A protein and the small-molecule ligand that binds it are described below.
Small molecule (SMILES): CCCCCCCCCCCCOC[C@H]1O[C@H](O[C@H]2O[C@H](CO)[C@@H](O)[C@H](O)[C@H]2O)[C@H](O)[C@@H](O)[C@@H]1O

Sequence of chain 1.A:
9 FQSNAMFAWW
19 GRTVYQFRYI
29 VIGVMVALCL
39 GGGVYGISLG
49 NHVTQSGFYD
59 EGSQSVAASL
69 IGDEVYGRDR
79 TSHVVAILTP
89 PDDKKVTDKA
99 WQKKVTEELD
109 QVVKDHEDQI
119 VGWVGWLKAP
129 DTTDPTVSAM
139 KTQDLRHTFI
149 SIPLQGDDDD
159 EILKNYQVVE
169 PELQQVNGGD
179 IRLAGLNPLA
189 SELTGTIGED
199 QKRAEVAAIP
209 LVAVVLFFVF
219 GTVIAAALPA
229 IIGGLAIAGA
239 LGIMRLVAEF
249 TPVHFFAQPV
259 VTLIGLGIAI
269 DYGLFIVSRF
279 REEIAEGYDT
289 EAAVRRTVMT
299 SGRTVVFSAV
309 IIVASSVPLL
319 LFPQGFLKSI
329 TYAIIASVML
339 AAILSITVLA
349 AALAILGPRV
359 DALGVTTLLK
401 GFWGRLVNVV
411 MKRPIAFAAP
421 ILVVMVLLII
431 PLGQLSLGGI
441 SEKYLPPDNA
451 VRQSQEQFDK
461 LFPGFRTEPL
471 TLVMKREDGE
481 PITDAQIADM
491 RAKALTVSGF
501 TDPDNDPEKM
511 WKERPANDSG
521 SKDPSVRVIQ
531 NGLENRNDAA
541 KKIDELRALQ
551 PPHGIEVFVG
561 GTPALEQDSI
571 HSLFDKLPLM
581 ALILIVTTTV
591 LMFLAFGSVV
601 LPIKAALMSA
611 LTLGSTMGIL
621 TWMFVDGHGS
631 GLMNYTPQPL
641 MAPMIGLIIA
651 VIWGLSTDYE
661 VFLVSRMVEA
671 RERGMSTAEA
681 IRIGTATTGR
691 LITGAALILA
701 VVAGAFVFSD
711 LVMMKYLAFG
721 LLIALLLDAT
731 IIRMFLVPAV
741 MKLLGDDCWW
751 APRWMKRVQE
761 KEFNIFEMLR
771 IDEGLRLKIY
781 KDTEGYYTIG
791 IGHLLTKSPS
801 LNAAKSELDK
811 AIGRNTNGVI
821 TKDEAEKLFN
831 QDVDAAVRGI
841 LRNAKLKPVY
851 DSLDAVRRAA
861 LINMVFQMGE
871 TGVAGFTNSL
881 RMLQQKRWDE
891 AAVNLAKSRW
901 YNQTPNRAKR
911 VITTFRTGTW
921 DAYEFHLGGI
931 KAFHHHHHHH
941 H

Binding-site contacts:
Ligand atom CBH contacts residue GLY183 of chain 1.A at 3.7 Å.
Ligand atom CBI contacts residue LEU184 of chain 1.A at 3.7 Å (hydrophobic).
Ligand atom OAW contacts residue VAL122 of chain 1.A at 3.8 Å.
Ligand atom CBB contacts residue THR79 of chain 1.A at 3.5 Å.
Ligand atom CBE contacts residue PHE458 of chain 1.A at 3.7 Å (hydrophobic).
Ligand atom CBC contacts residue PHE465 of chain 1.A at 3.7 Å (hydrophobic).
Ligand atom C6 contacts residue VAL122 of chain 1.A at 3.4 Å (hydrophobic).
Ligand atom CAX contacts residue MET138 of chain 1.A at 4.1 Å (hydrophobic).
Ligand atom CBG contacts residue GLN455 of chain 1.A at 4.0 Å.
Ligand atom C5 contacts residue VAL135 of chain 1.A at 4.2 Å (hydrophobic).
Ligand atom CBD contacts residue PHE458 of chain 1.A at 3.8 Å (hydrophobic).
Ligand atom O4 contacts residue VAL135 of chain 1.A at 4.2 Å.
Ligand atom CBD contacts residue VAL83 of chain 1.A at 3.6 Å (hydrophobic).
Ligand atom CBE contacts residue SER80 of chain 1.A at 3.5 Å.
Ligand atom CBC contacts residue THR79 of chain 1.A at 4.1 Å.
Ligand atom CBH contacts residue SER80 of chain 1.A at 3.7 Å.
Ligand atom CBI contacts residue LEU187 of chain 1.A at 4.1 Å (hydrophobic).
Ligand atom CBB contacts residue VAL83 of chain 1.A at 3.8 Å (hydrophobic).
Ligand atom CBA contacts residue THR79 of chain 1.A at 3.9 Å.
Ligand atom CBH contacts residue GLN455 of chain 1.A at 3.5 Å.
Ligand atom C5 contacts residue VAL122 of chain 1.A at 3.9 Å (hydrophobic).
Ligand atom CBI contacts residue ARG466 of chain 1.A at 3.6 Å.
Ligand atom CBF contacts residue GLN455 of chain 1.A at 4.0 Å.
Ligand atom CBA contacts residue PHE465 of chain 1.A at 4.2 Å (hydrophobic).
Ligand atom CBC contacts residue SER80 of chain 1.A at 4.1 Å.
Ligand atom CAZ contacts residue THR79 of chain 1.A at 3.9 Å.
Ligand atom C6 contacts residue MET138 of chain 1.A at 3.5 Å (hydrophobic).
Ligand atom CAZ contacts residue SER149 of chain 1.A at 4.1 Å.
Ligand atom O4 contacts residue THR134 of chain 1.A at 3.8 Å.
Ligand atom CBI contacts residue GLN455 of chain 1.A at 4.1 Å.
Ligand atom CBH contacts residue LEU184 of chain 1.A at 3.7 Å (hydrophobic).
Ligand atom O5 contacts residue VAL122 of chain 1.A at 3.3 Å.
Ligand atom CBB contacts residue PHE465 of chain 1.A at 4.3 Å (hydrophobic).
Ligand atom CBB contacts residue PHE147 of chain 1.A at 4.3 Å (hydrophobic).
Ligand atom CBG contacts residue ARG466 of chain 1.A at 3.9 Å.
Ligand atom CBD contacts residue SER80 of chain 1.A at 3.8 Å.
Ligand atom CBF contacts residue SER80 of chain 1.A at 3.1 Å.
Ligand atom CBF contacts residue GLY183 of chain 1.A at 4.0 Å.
Ligand atom CBG contacts residue SER80 of chain 1.A at 3.2 Å.
Ligand atom CBE contacts residue ARG466 of chain 1.A at 4.0 Å.